A protein and the small-molecule ligand that binds it are described below.
Small molecule (SMILES): CSCC[C@H](NC(N)=O)C(=O)O

Binding-site contacts:
Ligand atom NT contacts residue THR20 of chain 1.A at 4.4 Å.
Ligand atom CG contacts residue ALA6 of chain 1.A at 3.9 Å (hydrophobic).
Ligand atom NT contacts residue SER21 of chain 1.A at 3.6 Å.
Ligand atom CA contacts residue PRO7 of chain 1.A at 4.2 Å (hydrophobic).
Ligand atom O contacts residue PRO7 of chain 1.A at 3.4 Å.
Ligand atom NT contacts residue ARG185 of chain 1.A at 4.5 Å.
Ligand atom CG contacts residue ASN5 of chain 1.A at 3.5 Å.
Ligand atom OT contacts residue ARG185 of chain 1.A at 3.0 Å (salt-bridge).
Ligand atom CT contacts residue ALA6 of chain 1.A at 3.4 Å (hydrophobic).
Ligand atom CA contacts residue TRP8 of chain 1.A at 4.4 Å (hydrophobic).
Ligand atom NT contacts residue TRP8 of chain 1.A at 3.5 Å (h-bond).
Ligand atom SD contacts residue LEU209 of chain 1.A at 4.0 Å.
Ligand atom CB contacts residue LEU209 of chain 1.A at 4.0 Å (hydrophobic).
Ligand atom N contacts residue PRO7 of chain 1.A at 3.6 Å.
Ligand atom O contacts residue TRP8 of chain 1.A at 2.8 Å (h-bond).
Ligand atom CB contacts residue ALA6 of chain 1.A at 4.2 Å (hydrophobic).
Ligand atom C contacts residue PRO7 of chain 1.A at 4.2 Å (hydrophobic).
Ligand atom NT contacts residue ALA6 of chain 1.A at 3.0 Å (h-bond).
Ligand atom O contacts residue ARG185 of chain 1.A at 3.7 Å.
Ligand atom N contacts residue TRP8 of chain 1.A at 3.6 Å (h-bond).
Ligand atom CB contacts residue PRO7 of chain 1.A at 4.1 Å (hydrophobic).
Ligand atom NT contacts residue PRO7 of chain 1.A at 4.0 Å.
Ligand atom OXT contacts residue ARG185 of chain 1.A at 3.4 Å (salt-bridge).
Ligand atom CE contacts residue ASN5 of chain 1.A at 3.9 Å.
Ligand atom CA contacts residue ALA6 of chain 1.A at 4.1 Å (hydrophobic).
Ligand atom CT contacts residue PRO7 of chain 1.A at 4.2 Å (hydrophobic).
Ligand atom CG contacts residue PRO7 of chain 1.A at 4.4 Å (hydrophobic).
Ligand atom CT contacts residue ARG185 of chain 1.A at 4.0 Å.
Ligand atom C contacts residue ARG185 of chain 1.A at 3.7 Å.
Ligand atom N contacts residue ALA6 of chain 1.A at 2.9 Å (h-bond).
Ligand atom SD contacts residue ASN5 of chain 1.A at 3.8 Å.
Ligand atom C contacts residue TRP8 of chain 1.A at 3.9 Å (hydrophobic).
Ligand atom CT contacts residue TRP8 of chain 1.A at 3.5 Å (hydrophobic).
Ligand atom OT contacts residue TRP8 of chain 1.A at 3.9 Å.

Sequence of chain 1.A:
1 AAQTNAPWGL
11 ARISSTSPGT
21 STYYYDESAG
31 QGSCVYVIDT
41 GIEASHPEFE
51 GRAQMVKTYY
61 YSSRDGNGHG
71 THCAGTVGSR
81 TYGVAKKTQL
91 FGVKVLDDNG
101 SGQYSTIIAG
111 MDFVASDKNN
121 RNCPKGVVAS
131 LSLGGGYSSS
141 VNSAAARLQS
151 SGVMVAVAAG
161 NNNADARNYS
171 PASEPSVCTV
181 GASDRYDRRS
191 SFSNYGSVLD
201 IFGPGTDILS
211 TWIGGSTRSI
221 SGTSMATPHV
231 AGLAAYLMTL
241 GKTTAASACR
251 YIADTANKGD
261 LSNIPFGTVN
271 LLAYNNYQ